Binding-site contacts:
Ligand atom N35 contacts residue LEU5 of chain 1.A at 3.6 Å.
Ligand atom C02 contacts residue LEU54 of chain 1.A at 3.7 Å (hydrophobic).
Ligand atom C13 contacts residue LEU28 of chain 1.A at 3.7 Å (hydrophobic).
Ligand atom N34 contacts residue ALA7 of chain 1.A at 3.5 Å (h-bond).
Ligand atom C05 contacts residue LEU54 of chain 1.A at 3.7 Å (hydrophobic).
Ligand atom O25 contacts residue LEU20 of chain 1.A at 3.8 Å.
Ligand atom C08 contacts residue LYS32 of chain 1.A at 3.8 Å.
Ligand atom O25 contacts residue SER49 of chain 1.A at 3.7 Å.
Ligand atom C21 contacts residue ILE50 of chain 1.A at 3.7 Å (hydrophobic).
Ligand atom N35 contacts residue NAP1 of chain 1.B at 3.5 Å (h-bond).
Ligand atom C23 contacts residue LEU20 of chain 1.A at 3.7 Å (hydrophobic).
Ligand atom C08 contacts residue ARG57 of chain 1.A at 3.3 Å.
Ligand atom N35 contacts residue ALA7 of chain 1.A at 3.7 Å.
Ligand atom C36 contacts residue LEU5 of chain 1.A at 3.6 Å (hydrophobic).
Ligand atom N37 contacts residue LEU5 of chain 1.A at 2.7 Å (h-bond).
Ligand atom C38 contacts residue PHE92 of chain 1.A at 3.6 Å (hydrophobic).
Ligand atom C29 contacts residue PHE92 of chain 1.A at 3.5 Å (hydrophobic).
Ligand atom N34 contacts residue THR111 of chain 1.A at 3.7 Å.
Ligand atom C19 contacts residue LEU28 of chain 1.A at 3.6 Å (hydrophobic).
Ligand atom C33 contacts residue VAL31 of chain 1.A at 3.3 Å (hydrophobic).
Ligand atom C26 contacts residue NAP1 of chain 1.B at 3.1 Å.
Ligand atom C26 contacts residue SER49 of chain 1.A at 3.5 Å.
Ligand atom C07 contacts residue LYS32 of chain 1.A at 3.5 Å.
Ligand atom N35 contacts residue VAL6 of chain 1.A at 3.5 Å.
Ligand atom C07 contacts residue ARG57 of chain 1.A at 3.0 Å.
Ligand atom N34 contacts residue VAL6 of chain 1.A at 3.5 Å.
Ligand atom N34 contacts residue ASP27 of chain 1.A at 2.7 Å (salt-bridge).
Ligand atom C30 contacts residue NAP1 of chain 1.B at 3.7 Å.
Ligand atom N32 contacts residue VAL31 of chain 1.A at 3.4 Å.
Ligand atom N35 contacts residue VAL31 of chain 1.A at 3.7 Å.
Ligand atom N37 contacts residue PHE92 of chain 1.A at 2.9 Å (h-bond).
Ligand atom N32 contacts residue ASP27 of chain 1.A at 3.1 Å (salt-bridge).
Ligand atom N37 contacts residue NAP1 of chain 1.B at 3.7 Å.
Ligand atom C29 contacts residue NAP1 of chain 1.B at 3.4 Å.
Ligand atom C33 contacts residue ALA7 of chain 1.A at 3.6 Å (hydrophobic).
Ligand atom C33 contacts residue NAP1 of chain 1.B at 3.8 Å.
Ligand atom N34 contacts residue VAL31 of chain 1.A at 3.5 Å.
Ligand atom C33 contacts residue ASP27 of chain 1.A at 3.4 Å.
Ligand atom C16 contacts residue LEU28 of chain 1.A at 3.7 Å (hydrophobic).
Ligand atom C36 contacts residue NAP1 of chain 1.B at 3.4 Å.

The protein below binds the small molecule below.
Small molecule (SMILES): CCC(CC)[C@H]1c2ccccc2CNN1C(=O)/C=C/c1cc(Cc2cnc(N)nc2N)cc(OC)c1OC

Sequence of chain 1.A:
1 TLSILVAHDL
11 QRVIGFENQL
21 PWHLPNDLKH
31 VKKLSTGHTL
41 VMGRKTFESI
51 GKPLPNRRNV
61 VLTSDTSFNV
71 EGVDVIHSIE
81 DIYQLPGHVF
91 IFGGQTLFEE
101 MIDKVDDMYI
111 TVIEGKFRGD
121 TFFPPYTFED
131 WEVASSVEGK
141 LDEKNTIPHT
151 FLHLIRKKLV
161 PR